This protein binds this small molecule.
Small molecule (SMILES): CN(CC(=O)N1CC=C(c2c[nH]c3ncccc23)CC1)c1ccccc1

Sequence of chain 1.C:
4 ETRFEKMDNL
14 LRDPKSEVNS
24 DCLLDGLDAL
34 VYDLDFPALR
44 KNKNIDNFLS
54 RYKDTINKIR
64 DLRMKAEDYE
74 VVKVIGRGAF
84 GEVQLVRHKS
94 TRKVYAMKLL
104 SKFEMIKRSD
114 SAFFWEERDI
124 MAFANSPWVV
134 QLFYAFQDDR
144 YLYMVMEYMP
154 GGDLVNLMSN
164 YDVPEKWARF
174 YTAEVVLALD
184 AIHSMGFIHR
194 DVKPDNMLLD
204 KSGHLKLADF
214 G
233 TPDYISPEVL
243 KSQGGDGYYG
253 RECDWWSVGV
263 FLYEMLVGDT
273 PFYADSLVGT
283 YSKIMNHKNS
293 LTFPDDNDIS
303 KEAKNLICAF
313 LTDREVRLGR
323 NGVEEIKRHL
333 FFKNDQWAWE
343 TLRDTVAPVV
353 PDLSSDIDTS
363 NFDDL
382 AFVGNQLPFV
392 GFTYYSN

Binding-site contacts:
Ligand atom C8 contacts residue LYS101 of chain 1.C at 3.9 Å.
Ligand atom C2 contacts residue ASP212 of chain 1.C at 3.7 Å.
Ligand atom C3 contacts residue ASP212 of chain 1.C at 3.8 Å.
Ligand atom C17 contacts residue ASP212 of chain 1.C at 3.5 Å.
Ligand atom C27 contacts residue LEU201 of chain 1.C at 3.7 Å (hydrophobic).
Ligand atom N23 contacts residue MET152 of chain 1.C at 3.2 Å (h-bond).
Ligand atom C10 contacts residue GLY81 of chain 1.C at 3.9 Å.
Ligand atom C2 contacts residue LYS101 of chain 1.C at 3.9 Å.
Ligand atom O1 contacts residue LYS101 of chain 1.C at 2.7 Å (salt-bridge).
Ligand atom C18 contacts residue LEU201 of chain 1.C at 3.8 Å (hydrophobic).
Ligand atom C24 contacts residue MET152 of chain 1.C at 3.6 Å (hydrophobic).
Ligand atom C9 contacts residue GLY84 of chain 1.C at 3.5 Å.
Ligand atom C25 contacts residue PHE364 of chain 1.C at 3.9 Å (hydrophobic).
Ligand atom C9 contacts residue LYS101 of chain 1.C at 3.8 Å.
Ligand atom N20 contacts residue ALA99 of chain 1.C at 3.8 Å.
Ligand atom C7 contacts residue VAL86 of chain 1.C at 3.6 Å (hydrophobic).
Ligand atom C22 contacts residue GLU150 of chain 1.C at 3.8 Å.
Ligand atom C8 contacts residue GLY84 of chain 1.C at 3.4 Å.
Ligand atom C9 contacts residue LEU102 of chain 1.C at 3.9 Å (hydrophobic).
Ligand atom C22 contacts residue ALA99 of chain 1.C at 3.5 Å (hydrophobic).
Ligand atom C8 contacts residue LEU102 of chain 1.C at 3.8 Å (hydrophobic).
Ligand atom O1 contacts residue GLU120 of chain 1.C at 3.6 Å.
Ligand atom C24 contacts residue TYR151 of chain 1.C at 3.8 Å (hydrophobic).
Ligand atom N12 contacts residue ASP212 of chain 1.C at 3.7 Å.
Ligand atom N20 contacts residue VAL133 of chain 1.C at 3.8 Å.
Ligand atom C24 contacts residue ILE78 of chain 1.C at 3.8 Å (hydrophobic).
Ligand atom C17 contacts residue GLU120 of chain 1.C at 3.6 Å.
Ligand atom N23 contacts residue ALA99 of chain 1.C at 3.3 Å.
Ligand atom C19 contacts residue VAL133 of chain 1.C at 3.9 Å (hydrophobic).
Ligand atom N23 contacts residue TYR151 of chain 1.C at 3.9 Å.
Ligand atom C8 contacts residue GLU85 of chain 1.C at 3.4 Å.
Ligand atom C10 contacts residue LYS101 of chain 1.C at 3.8 Å.
Ligand atom C19 contacts residue MET149 of chain 1.C at 3.4 Å (hydrophobic).
Ligand atom C11 contacts residue GLY81 of chain 1.C at 3.8 Å.
Ligand atom C25 contacts residue ILE78 of chain 1.C at 3.7 Å (hydrophobic).
Ligand atom N23 contacts residue GLU150 of chain 1.C at 3.5 Å (salt-bridge).
Ligand atom O1 contacts residue ASP212 of chain 1.C at 3.8 Å.
Ligand atom N20 contacts residue GLU150 of chain 1.C at 3.2 Å (salt-bridge).
Ligand atom C9 contacts residue LEU103 of chain 1.C at 3.7 Å (hydrophobic).
Ligand atom C5 contacts residue ARG80 of chain 1.C at 3.4 Å.